Sequence of chain 1.B:
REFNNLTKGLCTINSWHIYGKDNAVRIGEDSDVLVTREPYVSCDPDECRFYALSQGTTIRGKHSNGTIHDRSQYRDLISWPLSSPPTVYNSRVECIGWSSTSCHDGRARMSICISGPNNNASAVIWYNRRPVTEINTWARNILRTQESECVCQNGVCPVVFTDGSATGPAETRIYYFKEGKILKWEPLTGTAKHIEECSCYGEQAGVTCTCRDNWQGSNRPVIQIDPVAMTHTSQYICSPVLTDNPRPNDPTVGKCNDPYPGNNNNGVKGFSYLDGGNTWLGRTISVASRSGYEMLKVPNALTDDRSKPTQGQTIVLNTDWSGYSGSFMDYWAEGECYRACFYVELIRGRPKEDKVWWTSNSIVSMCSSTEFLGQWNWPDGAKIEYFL

Sequence of chain 1.C:
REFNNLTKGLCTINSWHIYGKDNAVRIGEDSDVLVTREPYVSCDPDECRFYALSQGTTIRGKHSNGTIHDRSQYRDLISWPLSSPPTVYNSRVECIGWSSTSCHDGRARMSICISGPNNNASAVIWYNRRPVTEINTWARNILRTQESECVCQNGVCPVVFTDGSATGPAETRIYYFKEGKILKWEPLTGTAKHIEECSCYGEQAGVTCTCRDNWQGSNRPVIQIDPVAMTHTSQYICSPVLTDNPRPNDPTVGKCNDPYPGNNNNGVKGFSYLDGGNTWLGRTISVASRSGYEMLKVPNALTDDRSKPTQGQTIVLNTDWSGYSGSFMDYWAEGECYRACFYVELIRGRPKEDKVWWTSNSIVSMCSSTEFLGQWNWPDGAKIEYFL

A protein and the small-molecule ligand that binds it are described below.
Small molecule (SMILES): CC(=O)N[C@H]1[C@H](O[C@H]2[C@H](O)[C@@H](NC(C)=O)CO[C@@H]2CO)O[C@H](CO)[C@@H](O[C@@H]2O[C@H](CO[C@H]3O[C@H](CO[C@H]4O[C@H](CO)[C@@H](O)[C@H](O)[C@@H]4O)[C@@H](O)[C@H](O[C@H]4O[C@H](CO)[C@@H](O)[C@H](O)[C@@H]4O)[C@@H]3O)[C@@H](O)[C@H](O[C@H]3O[C@H](CO)[C@@H](O)[C@H](O)[C@@H]3O[C@H]3O[C@H](CO)[C@@H](O)[C@H](O)[C@@H]3O[C@H]3O[C@H](CO)[C@@H](O)[C@H](O)[C@@H]3O)[C@@H]2O)[C@@H]1O

Binding-site contacts:
Ligand atom O5 contacts residue ASP250 of chain 1.B at 3.6 Å.
Ligand atom O6 contacts residue ASP250 of chain 1.B at 2.7 Å (salt-bridge).
Ligand atom C6 contacts residue ILE285 of chain 1.B at 3.3 Å (hydrophobic).
Ligand atom C6 contacts residue GLN311 of chain 1.B at 3.6 Å.
Ligand atom O5 contacts residue ARG283 of chain 1.B at 3.4 Å (salt-bridge).
Ligand atom C8 contacts residue ASN119 of chain 1.C at 3.6 Å.
Ligand atom O6 contacts residue GLN375 of chain 1.B at 3.4 Å (h-bond).
Ligand atom O4 contacts residue ARG283 of chain 1.B at 3.5 Å (salt-bridge).
Ligand atom C3 contacts residue ASN249 of chain 1.B at 3.7 Å.
Ligand atom O6 contacts residue ILE285 of chain 1.B at 2.6 Å (h-bond).
Ligand atom C6 contacts residue ASP250 of chain 1.B at 3.6 Å.
Ligand atom C2 contacts residue ASN120 of chain 1.C at 2.5 Å.
Ligand atom O2 contacts residue LEU296 of chain 1.B at 3.2 Å.
Ligand atom C5 contacts residue ARG283 of chain 1.B at 3.6 Å.
Ligand atom N2 contacts residue ASN120 of chain 1.C at 3.0 Å (h-bond).
Ligand atom C6 contacts residue LYS308 of chain 1.B at 3.5 Å.
Ligand atom O3 contacts residue LEU296 of chain 1.B at 3.6 Å.
Ligand atom O5 contacts residue ASN120 of chain 1.C at 2.4 Å (h-bond).
Ligand atom O3 contacts residue GLY312 of chain 1.B at 3.0 Å (h-bond).
Ligand atom O5 contacts residue GLN375 of chain 1.B at 3.4 Å (h-bond).
Ligand atom O5 contacts residue GLY312 of chain 1.B at 3.6 Å (h-bond).
Ligand atom C3 contacts residue GLU294 of chain 1.B at 3.3 Å.
Ligand atom C4 contacts residue GLU294 of chain 1.B at 3.5 Å.
Ligand atom O5 contacts residue GLY374 of chain 1.B at 3.4 Å.
Ligand atom O3 contacts residue GLN311 of chain 1.B at 3.5 Å.
Ligand atom C3 contacts residue GLY312 of chain 1.B at 3.2 Å.
Ligand atom O4 contacts residue GLU294 of chain 1.B at 2.7 Å (salt-bridge).
Ligand atom O2 contacts residue ASN249 of chain 1.B at 3.2 Å (h-bond).
Ligand atom C6 contacts residue LEU373 of chain 1.B at 3.4 Å (hydrophobic).
Ligand atom O3 contacts residue ARG283 of chain 1.B at 3.0 Å (salt-bridge).
Ligand atom O3 contacts residue ASP250 of chain 1.B at 3.0 Å (salt-bridge).
Ligand atom O4 contacts residue VAL287 of chain 1.B at 3.6 Å.
Ligand atom O3 contacts residue GLU294 of chain 1.B at 2.6 Å (salt-bridge).
Ligand atom O4 contacts residue ARG247 of chain 1.B at 3.1 Å (salt-bridge).
Ligand atom O2 contacts residue GLY312 of chain 1.B at 3.1 Å.
Ligand atom C7 contacts residue ASN120 of chain 1.C at 3.5 Å.
Ligand atom C1 contacts residue ASN120 of chain 1.C at 1.5 Å.
Ligand atom C6 contacts residue PRO309 of chain 1.B at 3.7 Å (hydrophobic).
Ligand atom O3 contacts residue ASN249 of chain 1.B at 2.6 Å (h-bond).
Ligand atom O6 contacts residue LYS308 of chain 1.B at 3.0 Å.